Binding-site contacts:
Ligand atom CB contacts residue ASP41 of chain 1.A at 4.0 Å.
Ligand atom CA contacts residue GLN201 of chain 1.A at 3.3 Å.
Ligand atom CE1 contacts residue GLN195 of chain 1.A at 3.5 Å.
Ligand atom CG contacts residue GLY39 of chain 1.A at 3.6 Å.
Ligand atom CZ contacts residue ASP182 of chain 1.A at 3.4 Å.
Ligand atom OXT contacts residue ASP81 of chain 1.A at 3.1 Å (salt-bridge).
Ligand atom CD1 contacts residue GLY39 of chain 1.A at 3.4 Å.
Ligand atom CE2 contacts residue ASP182 of chain 1.A at 3.3 Å.
Ligand atom N contacts residue TYR175 of chain 1.A at 2.9 Å (h-bond).
Ligand atom CZ contacts residue TYR37 of chain 1.A at 3.7 Å (hydrophobic).
Ligand atom N contacts residue GLN179 of chain 1.A at 2.7 Å (h-bond).
Ligand atom CA contacts residue ASP81 of chain 1.A at 3.9 Å.
Ligand atom CZ contacts residue GLN179 of chain 1.A at 3.5 Å.
Ligand atom CA contacts residue TYR175 of chain 1.A at 3.8 Å (hydrophobic).
Ligand atom CG contacts residue GLN179 of chain 1.A at 3.7 Å.
Ligand atom CE2 contacts residue ASN126 of chain 1.A at 4.0 Å.
Ligand atom CD2 contacts residue GLN179 of chain 1.A at 4.0 Å.
Ligand atom CB contacts residue PHE40 of chain 1.A at 4.0 Å (hydrophobic).
Ligand atom CD2 contacts residue TYR175 of chain 1.A at 3.4 Å (hydrophobic).
Ligand atom C contacts residue ASP81 of chain 1.A at 3.9 Å.
Ligand atom CD2 contacts residue THR76 of chain 1.A at 3.8 Å.
Ligand atom N contacts residue GLN201 of chain 1.A at 2.9 Å (h-bond).
Ligand atom CB contacts residue TYR175 of chain 1.A at 3.7 Å (hydrophobic).
Ligand atom N contacts residue ASP81 of chain 1.A at 2.8 Å (salt-bridge).
Ligand atom CE2 contacts residue LEU71 of chain 1.A at 3.8 Å (hydrophobic).
Ligand atom CB contacts residue GLY39 of chain 1.A at 3.4 Å.
Ligand atom CG contacts residue TYR175 of chain 1.A at 3.8 Å (hydrophobic).
Ligand atom OH contacts residue TYR37 of chain 1.A at 2.8 Å (h-bond).
Ligand atom CE2 contacts residue THR76 of chain 1.A at 3.9 Å.
Ligand atom CZ contacts residue GLY39 of chain 1.A at 4.1 Å.
Ligand atom OXT contacts residue GLN201 of chain 1.A at 3.6 Å (h-bond).
Ligand atom CE1 contacts residue TYR37 of chain 1.A at 3.8 Å (hydrophobic).
Ligand atom OH contacts residue GLN179 of chain 1.A at 3.6 Å.
Ligand atom CE1 contacts residue GLN179 of chain 1.A at 3.3 Å.
Ligand atom CE1 contacts residue GLY39 of chain 1.A at 3.6 Å.
Ligand atom CD2 contacts residue ASP41 of chain 1.A at 3.5 Å.
Ligand atom C contacts residue GLN201 of chain 1.A at 3.6 Å.
Ligand atom OH contacts residue ASP182 of chain 1.A at 2.7 Å (salt-bridge).
Ligand atom CD1 contacts residue GLN179 of chain 1.A at 3.4 Å.
Ligand atom CA contacts residue GLN179 of chain 1.A at 3.8 Å.

This protein binds this small molecule.
Small molecule (SMILES): N[C@@H](Cc1ccc(O)cc1)C(=O)O

Sequence of chain 1.A:
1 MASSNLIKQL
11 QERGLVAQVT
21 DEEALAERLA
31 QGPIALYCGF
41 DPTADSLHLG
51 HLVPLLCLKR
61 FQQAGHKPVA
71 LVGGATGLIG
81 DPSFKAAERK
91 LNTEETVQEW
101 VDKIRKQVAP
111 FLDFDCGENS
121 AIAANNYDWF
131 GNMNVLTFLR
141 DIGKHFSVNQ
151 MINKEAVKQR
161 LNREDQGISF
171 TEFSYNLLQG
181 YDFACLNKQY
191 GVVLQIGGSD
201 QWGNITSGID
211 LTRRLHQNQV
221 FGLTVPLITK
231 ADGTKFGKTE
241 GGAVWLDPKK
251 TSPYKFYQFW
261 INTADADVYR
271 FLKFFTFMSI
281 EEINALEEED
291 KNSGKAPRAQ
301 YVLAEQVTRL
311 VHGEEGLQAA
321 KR